The small molecule below binds the protein below.
Small molecule (SMILES): COc1ccc(S(=O)(=O)N(CC(F)(F)F)c2cnc(N(CC(=O)O)S(=O)(=O)c3ccc(OC)cc3)c3ccccc23)cc1

Sequence of chain 1.A:
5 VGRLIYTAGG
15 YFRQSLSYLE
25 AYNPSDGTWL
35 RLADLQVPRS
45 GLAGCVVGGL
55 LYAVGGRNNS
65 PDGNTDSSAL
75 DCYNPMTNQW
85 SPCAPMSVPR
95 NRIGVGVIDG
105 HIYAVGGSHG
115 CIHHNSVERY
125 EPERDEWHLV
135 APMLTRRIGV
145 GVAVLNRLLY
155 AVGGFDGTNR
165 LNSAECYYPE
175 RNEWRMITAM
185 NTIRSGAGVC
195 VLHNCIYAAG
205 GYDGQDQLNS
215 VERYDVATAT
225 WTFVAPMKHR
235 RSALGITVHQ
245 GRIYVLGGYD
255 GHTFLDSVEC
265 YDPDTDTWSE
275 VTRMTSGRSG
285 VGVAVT

Binding-site contacts:
Ligand atom C15 contacts residue TYR15 of chain 1.A at 3.5 Å (hydrophobic).
Ligand atom O2 contacts residue ARG61 of chain 1.A at 3.3 Å (salt-bridge).
Ligand atom O6 contacts residue GLY190 of chain 1.A at 3.5 Å (h-bond).
Ligand atom O3 contacts residue GLY284 of chain 1.A at 3.3 Å (h-bond).
Ligand atom C22 contacts residue TYR206 of chain 1.A at 3.7 Å (hydrophobic).
Ligand atom C19 contacts residue SER283 of chain 1.A at 3.6 Å.
Ligand atom O3 contacts residue SER283 of chain 1.A at 2.8 Å (h-bond).
Ligand atom C21 contacts residue TYR206 of chain 1.A at 3.4 Å (hydrophobic).
Ligand atom O6 contacts residue TYR206 of chain 1.A at 3.6 Å.
Ligand atom C16 contacts residue TYR15 of chain 1.A at 3.8 Å (hydrophobic).
Ligand atom C16 contacts residue PHE258 of chain 1.A at 3.8 Å (hydrophobic).
Ligand atom F3 contacts residue PHE159 of chain 1.A at 3.3 Å.
Ligand atom S1 contacts residue SER283 of chain 1.A at 3.7 Å.
Ligand atom O5 contacts residue GLY190 of chain 1.A at 3.6 Å.
Ligand atom C3 contacts residue ARG96 of chain 1.A at 3.8 Å.
Ligand atom O8 contacts residue PHE258 of chain 1.A at 3.7 Å.
Ligand atom F2 contacts residue ILE142 of chain 1.A at 3.0 Å.
Ligand atom F3 contacts residue ARG164 of chain 1.A at 3.7 Å.
Ligand atom C12 contacts residue ARG96 of chain 1.A at 3.4 Å.
Ligand atom F1 contacts residue ARG164 of chain 1.A at 3.4 Å.
Ligand atom C8 contacts residue GLY45 of chain 1.A at 3.9 Å.
Ligand atom F2 contacts residue ARG96 of chain 1.A at 3.3 Å.
Ligand atom C14 contacts residue SER283 of chain 1.A at 3.6 Å.
Ligand atom C24 contacts residue SER236 of chain 1.A at 3.8 Å.
Ligand atom O1 contacts residue ARG96 of chain 1.A at 3.3 Å (salt-bridge).
Ligand atom O5 contacts residue ALA237 of chain 1.A at 3.6 Å.
Ligand atom O4 contacts residue TYR15 of chain 1.A at 3.0 Å.
Ligand atom C25 contacts residue SER236 of chain 1.A at 3.3 Å.
Ligand atom F3 contacts residue SER189 of chain 1.A at 3.3 Å.
Ligand atom O5 contacts residue SER236 of chain 1.A at 3.4 Å (h-bond).
Ligand atom F3 contacts residue ILE142 of chain 1.A at 3.7 Å.
Ligand atom C9 contacts residue GLY45 of chain 1.A at 3.9 Å.
Ligand atom O4 contacts residue SER44 of chain 1.A at 3.5 Å.
Ligand atom O2 contacts residue ARG96 of chain 1.A at 2.6 Å (salt-bridge).
Ligand atom C26 contacts residue TYR253 of chain 1.A at 3.9 Å (hydrophobic).
Ligand atom C4 contacts residue ARG96 of chain 1.A at 3.8 Å.
Ligand atom O2 contacts residue ASN95 of chain 1.A at 2.9 Å (h-bond).
Ligand atom O6 contacts residue SER189 of chain 1.A at 2.5 Å (h-bond).
Ligand atom C17 contacts residue PHE258 of chain 1.A at 3.7 Å (hydrophobic).
Ligand atom O3 contacts residue ALA237 of chain 1.A at 3.8 Å.